Sequence of chain 1.A:
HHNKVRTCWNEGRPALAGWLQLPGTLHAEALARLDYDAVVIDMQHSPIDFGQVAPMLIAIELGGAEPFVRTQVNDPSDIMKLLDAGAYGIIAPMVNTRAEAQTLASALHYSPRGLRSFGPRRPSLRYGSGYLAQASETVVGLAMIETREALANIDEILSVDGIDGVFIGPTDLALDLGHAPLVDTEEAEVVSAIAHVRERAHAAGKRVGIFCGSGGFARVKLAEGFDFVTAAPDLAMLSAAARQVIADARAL

Binding-site contacts:
Ligand atom C3 contacts residue SER134 of chain 1.A at 4.4 Å.
Ligand atom O1 contacts residue SER129 of chain 1.A at 3.3 Å.
Ligand atom O1 contacts residue TYR136 of chain 1.A at 3.8 Å.
Ligand atom O2 contacts residue TYR136 of chain 1.A at 3.5 Å (h-bond).
Ligand atom O3 contacts residue PHE123 of chain 1.A at 3.9 Å.
Ligand atom O2 contacts residue LEU137 of chain 1.A at 3.0 Å (h-bond).
Ligand atom C3 contacts residue PHE123 of chain 1.A at 3.7 Å (hydrophobic).
Ligand atom C2 contacts residue TYR136 of chain 1.A at 4.3 Å (hydrophobic).
Ligand atom C1 contacts residue TYR136 of chain 1.A at 4.0 Å (hydrophobic).
Ligand atom C2 contacts residue PHE123 of chain 1.A at 3.8 Å (hydrophobic).
Ligand atom O2 contacts residue GLY133 of chain 1.A at 4.2 Å.
Ligand atom C1 contacts residue SER129 of chain 1.A at 4.0 Å.
Ligand atom O3 contacts residue LEU137 of chain 1.A at 4.0 Å.
Ligand atom C1 contacts residue PHE123 of chain 1.A at 3.8 Å (hydrophobic).
Ligand atom O3 contacts residue PRO186 of chain 2.A at 3.6 Å.
Ligand atom C2 contacts residue LEU137 of chain 1.A at 3.8 Å (hydrophobic).
Ligand atom C2 contacts residue SER134 of chain 1.A at 4.1 Å.
Ligand atom O2 contacts residue SER134 of chain 1.A at 2.9 Å (h-bond).
Ligand atom O2 contacts residue GLY135 of chain 1.A at 4.3 Å.
Ligand atom C1 contacts residue PRO125 of chain 1.A at 4.0 Å (hydrophobic).
Ligand atom O1 contacts residue GLY133 of chain 1.A at 3.6 Å.

Sequence of chain 2.A:
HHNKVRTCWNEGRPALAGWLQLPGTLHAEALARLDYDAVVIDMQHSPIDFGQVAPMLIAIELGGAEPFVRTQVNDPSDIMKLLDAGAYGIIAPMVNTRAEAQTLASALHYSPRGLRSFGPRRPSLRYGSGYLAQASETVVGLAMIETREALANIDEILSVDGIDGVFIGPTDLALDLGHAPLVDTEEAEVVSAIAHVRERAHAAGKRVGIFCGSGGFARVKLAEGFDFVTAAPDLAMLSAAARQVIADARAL

A protein and the small-molecule ligand that binds it are described below.
Small molecule (SMILES): O=C[C@H](O)CO